The small molecule below binds the protein below.
Small molecule (SMILES): O=c1[nH]cnc2c(-n3cc(CCN4CCC(c5ccc(Cl)cc5)CC4)cn3)nccc12

Sequence of chain 1.C:
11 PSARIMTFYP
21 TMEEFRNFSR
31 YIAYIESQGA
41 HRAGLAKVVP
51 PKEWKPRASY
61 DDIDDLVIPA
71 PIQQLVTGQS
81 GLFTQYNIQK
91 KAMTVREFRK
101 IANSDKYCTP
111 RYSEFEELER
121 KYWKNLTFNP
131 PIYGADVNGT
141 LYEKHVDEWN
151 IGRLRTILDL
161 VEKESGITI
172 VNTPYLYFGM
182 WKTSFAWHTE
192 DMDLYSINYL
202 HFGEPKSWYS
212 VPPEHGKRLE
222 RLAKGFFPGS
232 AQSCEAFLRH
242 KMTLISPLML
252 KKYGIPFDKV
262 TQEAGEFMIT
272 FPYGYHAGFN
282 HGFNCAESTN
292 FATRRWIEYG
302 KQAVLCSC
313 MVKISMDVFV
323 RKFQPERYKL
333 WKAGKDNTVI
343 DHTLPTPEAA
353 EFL

Binding-site contacts:
Ligand atom C6 contacts residue LYS242 of chain 1.C at 3.8 Å.
Ligand atom N5 contacts residue HIS189 of chain 1.C at 3.3 Å (h-bond).
Ligand atom N contacts residue TYR178 of chain 1.C at 3.5 Å.
Ligand atom C20 contacts residue TRP209 of chain 1.C at 3.6 Å (hydrophobic).
Ligand atom C1 contacts residue PHE186 of chain 1.C at 4.0 Å (hydrophobic).
Ligand atom C contacts residue LYS207 of chain 1.C at 3.8 Å.
Ligand atom N contacts residue PHE186 of chain 1.C at 3.9 Å.
Ligand atom N3 contacts residue GLU191 of chain 1.C at 3.3 Å (salt-bridge).
Ligand atom C20 contacts residue HIS277 of chain 1.C at 3.7 Å.
Ligand atom C20 contacts residue ZN1 of chain 1.M at 3.1 Å.
Ligand atom O contacts residue PHE186 of chain 1.C at 3.2 Å.
Ligand atom C8 contacts residue ASP136 of chain 1.C at 3.9 Å.
Ligand atom C contacts residue PHE186 of chain 1.C at 3.3 Å (hydrophobic).
Ligand atom C contacts residue TYR133 of chain 1.C at 3.4 Å (hydrophobic).
Ligand atom C4 contacts residue GLU191 of chain 1.C at 3.5 Å.
Ligand atom C4 contacts residue HIS189 of chain 1.C at 3.8 Å.
Ligand atom N3 contacts residue ZN1 of chain 1.M at 2.3 Å.
Ligand atom N1 contacts residue TYR178 of chain 1.C at 3.4 Å.
Ligand atom C20 contacts residue PHE186 of chain 1.C at 3.8 Å (hydrophobic).
Ligand atom N3 contacts residue HIS189 of chain 1.C at 3.1 Å (h-bond).
Ligand atom N contacts residue TYR133 of chain 1.C at 2.6 Å (h-bond).
Ligand atom O contacts residue LYS207 of chain 1.C at 2.7 Å (salt-bridge).
Ligand atom C22 contacts residue PHE186 of chain 1.C at 3.6 Å (hydrophobic).
Ligand atom N2 contacts residue HIS189 of chain 1.C at 3.4 Å (h-bond).
Ligand atom C21 contacts residue TRP209 of chain 1.C at 3.7 Å (hydrophobic).
Ligand atom C3 contacts residue ZN1 of chain 1.M at 3.0 Å.
Ligand atom C21 contacts residue PHE186 of chain 1.C at 3.7 Å (hydrophobic).
Ligand atom N5 contacts residue ZN1 of chain 1.M at 2.1 Å.
Ligand atom N2 contacts residue ZN1 of chain 1.M at 3.0 Å.
Ligand atom C5 contacts residue LYS242 of chain 1.C at 3.8 Å.
Ligand atom C4 contacts residue ZN1 of chain 1.M at 3.5 Å.
Ligand atom C3 contacts residue HIS189 of chain 1.C at 3.6 Å.
Ligand atom C1 contacts residue TYR178 of chain 1.C at 3.1 Å (hydrophobic).
Ligand atom N5 contacts residue HIS277 of chain 1.C at 3.5 Å (h-bond).
Ligand atom O contacts residue TYR133 of chain 1.C at 3.3 Å (h-bond).
Ligand atom C17 contacts residue VAL172 of chain 1.C at 3.7 Å (hydrophobic).
Ligand atom C19 contacts residue TYR178 of chain 1.C at 3.9 Å (hydrophobic).
Ligand atom C7 contacts residue TYR178 of chain 1.C at 3.8 Å (hydrophobic).
Ligand atom C1 contacts residue TYR133 of chain 1.C at 3.6 Å (hydrophobic).
Ligand atom C2 contacts residue PHE186 of chain 1.C at 3.9 Å (hydrophobic).